Sequence of chain 1.F:
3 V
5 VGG

Sequence of chain 1.B:
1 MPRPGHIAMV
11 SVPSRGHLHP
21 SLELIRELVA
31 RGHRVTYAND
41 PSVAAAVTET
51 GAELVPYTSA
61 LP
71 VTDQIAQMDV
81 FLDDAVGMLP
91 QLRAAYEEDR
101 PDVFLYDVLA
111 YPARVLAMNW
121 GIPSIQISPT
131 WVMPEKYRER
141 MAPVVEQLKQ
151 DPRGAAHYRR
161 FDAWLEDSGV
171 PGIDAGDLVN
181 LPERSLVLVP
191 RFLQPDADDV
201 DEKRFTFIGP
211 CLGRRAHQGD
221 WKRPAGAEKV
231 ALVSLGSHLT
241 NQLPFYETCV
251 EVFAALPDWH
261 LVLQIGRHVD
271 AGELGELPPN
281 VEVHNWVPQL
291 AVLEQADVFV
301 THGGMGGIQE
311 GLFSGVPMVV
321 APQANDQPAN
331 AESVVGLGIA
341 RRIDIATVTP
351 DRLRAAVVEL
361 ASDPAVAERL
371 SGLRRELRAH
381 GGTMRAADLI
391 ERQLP

A protein and the small-molecule ligand that binds it are described below.
Small molecule (SMILES): O=C(O)/C=C/c1ccccc1/C=C/C(=O)O

Binding-site contacts:
Ligand atom O3 contacts residue ASN325 of chain 1.B at 4.3 Å.
Ligand atom C1 contacts residue MEA4 of chain 1.F at 3.5 Å.
Ligand atom C2 contacts residue MEA4 of chain 1.F at 3.4 Å.
Ligand atom O3 contacts residue GLN77 of chain 1.B at 4.4 Å.
Ligand atom C12 contacts residue VAL3 of chain 1.F at 4.0 Å (hydrophobic).
Ligand atom C8 contacts residue HIS17 of chain 1.B at 4.2 Å.
Ligand atom C12 contacts residue DBB1 of chain 1.F at 1.5 Å.
Ligand atom O2 contacts residue DLE9 of chain 1.F at 3.0 Å (h-bond).
Ligand atom C12 contacts residue VAL5 of chain 1.F at 4.1 Å (hydrophobic).
Ligand atom O2 contacts residue DVA8 of chain 1.F at 3.2 Å (h-bond).
Ligand atom C5 contacts residue VAL108 of chain 1.B at 3.9 Å (hydrophobic).
Ligand atom O2 contacts residue DBB1 of chain 1.F at 2.3 Å (h-bond).
Ligand atom O2 contacts residue VAL3 of chain 1.F at 4.3 Å.
Ligand atom C6 contacts residue MEA4 of chain 1.F at 3.9 Å.
Ligand atom C9 contacts residue PHE81 of chain 1.B at 4.4 Å (hydrophobic).
Ligand atom C6 contacts residue THR130 of chain 1.B at 4.0 Å.
Ligand atom O2 contacts residue MEA4 of chain 1.F at 4.4 Å.
Ligand atom C4 contacts residue LEU109 of chain 1.B at 4.2 Å (hydrophobic).
Ligand atom C11 contacts residue MEA4 of chain 1.F at 3.5 Å.
Ligand atom C12 contacts residue DLE9 of chain 1.F at 3.0 Å.
Ligand atom C1 contacts residue VAL108 of chain 1.B at 4.1 Å (hydrophobic).
Ligand atom C7 contacts residue LEU109 of chain 1.B at 3.9 Å (hydrophobic).
Ligand atom C4 contacts residue HIS17 of chain 1.B at 4.1 Å.
Ligand atom O3 contacts residue PHE81 of chain 1.B at 3.8 Å.
Ligand atom C5 contacts residue MEA4 of chain 1.F at 4.1 Å.
Ligand atom O2 contacts residue GLY6 of chain 1.F at 4.4 Å.
Ligand atom C3 contacts residue MEA4 of chain 1.F at 3.5 Å.
Ligand atom C10 contacts residue DBB1 of chain 1.F at 3.2 Å.
Ligand atom O2 contacts residue VAL5 of chain 1.F at 3.6 Å (h-bond).
Ligand atom C10 contacts residue MEA4 of chain 1.F at 3.8 Å.
Ligand atom C11 contacts residue DBB1 of chain 1.F at 2.6 Å.
Ligand atom C11 contacts residue DLE9 of chain 1.F at 4.2 Å.
Ligand atom C4 contacts residue MEA4 of chain 1.F at 4.1 Å.
Ligand atom C1 contacts residue THR130 of chain 1.B at 4.4 Å.
Ligand atom C12 contacts residue DVA8 of chain 1.F at 4.4 Å.
Ligand atom C6 contacts residue HIS17 of chain 1.B at 4.0 Å.
Ligand atom C5 contacts residue HIS17 of chain 1.B at 3.3 Å.
Ligand atom C7 contacts residue HIS17 of chain 1.B at 3.9 Å.
Ligand atom C6 contacts residue VAL108 of chain 1.B at 3.5 Å (hydrophobic).
Ligand atom C12 contacts residue MEA4 of chain 1.F at 4.1 Å.